Sequence of chain 1.A:
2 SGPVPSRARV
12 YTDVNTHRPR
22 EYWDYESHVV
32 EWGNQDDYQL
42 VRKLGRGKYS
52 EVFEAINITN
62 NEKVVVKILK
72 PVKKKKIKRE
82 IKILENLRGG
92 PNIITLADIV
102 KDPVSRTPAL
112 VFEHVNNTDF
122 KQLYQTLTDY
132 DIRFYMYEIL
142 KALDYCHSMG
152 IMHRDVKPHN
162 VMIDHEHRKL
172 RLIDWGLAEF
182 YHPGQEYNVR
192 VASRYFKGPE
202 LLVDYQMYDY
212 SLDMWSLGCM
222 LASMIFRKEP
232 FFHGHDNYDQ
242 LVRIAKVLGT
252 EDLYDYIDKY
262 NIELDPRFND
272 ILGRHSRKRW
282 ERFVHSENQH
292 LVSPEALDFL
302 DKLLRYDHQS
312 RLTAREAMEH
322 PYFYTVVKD

This protein binds this small molecule.
Small molecule (SMILES): NCCCC[C@H](NC(=O)[C@H](CC(=O)O)NC(=O)[C@H](CC(=O)O)NC(=O)[C@H](CC(=O)O)NC(=O)[C@H](CC(=O)O)NC(=O)[C@H](CC(=O)O)NC(=O)[C@H](N)CC(=O)O)C(=O)O

Binding-site contacts:
Ligand atom OXT contacts residue ARG155 of chain 1.A at 3.0 Å (salt-bridge).
Ligand atom OXT contacts residue ARG80 of chain 1.A at 3.3 Å (salt-bridge).
Ligand atom O contacts residue TYR50 of chain 1.A at 3.1 Å (h-bond).
Ligand atom OD1 contacts residue ARG195 of chain 1.A at 2.8 Å (salt-bridge).
Ligand atom N contacts residue TYR50 of chain 1.A at 3.0 Å (h-bond).
Ligand atom CB contacts residue ALA193 of chain 1.A at 3.4 Å (hydrophobic).
Ligand atom OD2 contacts residue SER194 of chain 1.A at 3.5 Å (h-bond).
Ligand atom N contacts residue ASN189 of chain 1.A at 3.5 Å (h-bond).
Ligand atom OD2 contacts residue ALA193 of chain 1.A at 3.1 Å.
Ligand atom OD2 contacts residue LYS198 of chain 1.A at 2.8 Å (salt-bridge).
Ligand atom C contacts residue ASN189 of chain 1.A at 3.5 Å.
Ligand atom NZ contacts residue GLN207 of chain 1.A at 3.6 Å (h-bond).
Ligand atom CE contacts residue GLU187 of chain 1.A at 3.1 Å.
Ligand atom N contacts residue 9AB1 of chain 1.C at 1.4 Å.
Ligand atom CB contacts residue TYR50 of chain 1.A at 3.5 Å (hydrophobic).
Ligand atom CB contacts residue ASN189 of chain 1.A at 3.4 Å.
Ligand atom N contacts residue LYS158 of chain 1.A at 3.4 Å (salt-bridge).
Ligand atom O contacts residue ARG191 of chain 1.A at 2.3 Å (salt-bridge).
Ligand atom CG contacts residue ARG155 of chain 1.A at 3.4 Å.
Ligand atom O contacts residue TYR188 of chain 1.A at 3.4 Å.
Ligand atom OD2 contacts residue VAL192 of chain 1.A at 2.8 Å (h-bond).
Ligand atom CB contacts residue LYS158 of chain 1.A at 3.0 Å.
Ligand atom OD2 contacts residue ARG80 of chain 1.A at 2.7 Å (salt-bridge).
Ligand atom OD1 contacts residue SER194 of chain 1.A at 3.3 Å.
Ligand atom OD2 contacts residue LYS49 of chain 1.A at 3.2 Å.
Ligand atom OD2 contacts residue ASP156 of chain 1.A at 3.0 Å (salt-bridge).
Ligand atom OXT contacts residue GLU180 of chain 1.A at 3.5 Å.
Ligand atom OD1 contacts residue LYS198 of chain 1.A at 3.0 Å (salt-bridge).
Ligand atom O contacts residue ARG155 of chain 1.A at 3.5 Å (salt-bridge).
Ligand atom OD2 contacts residue SER194 of chain 1.A at 2.8 Å (h-bond).
Ligand atom CB contacts residue LEU178 of chain 1.A at 3.6 Å (hydrophobic).
Ligand atom OD2 contacts residue ARG191 of chain 1.A at 2.6 Å.
Ligand atom CB contacts residue 9AB1 of chain 1.C at 3.5 Å.
Ligand atom OD1 contacts residue ARG155 of chain 1.A at 3.2 Å (salt-bridge).
Ligand atom O contacts residue ASN189 of chain 1.A at 2.5 Å (h-bond).
Ligand atom OD1 contacts residue VAL192 of chain 1.A at 3.4 Å.
Ligand atom CA contacts residue 9AB1 of chain 1.C at 2.6 Å.
Ligand atom CG contacts residue LYS198 of chain 1.A at 2.9 Å.
Ligand atom OD2 contacts residue ARG155 of chain 1.A at 3.3 Å (salt-bridge).
Ligand atom C contacts residue ARG191 of chain 1.A at 3.2 Å.